A protein and the small-molecule ligand that binds it are described below.
Small molecule (SMILES): Cc1cn([C@H]2C[C@H](OP(=O)(O)O)[C@@H](COP(=O)(O)O)O2)c(=O)[nH]c1=O

Sequence of chain 1.A:
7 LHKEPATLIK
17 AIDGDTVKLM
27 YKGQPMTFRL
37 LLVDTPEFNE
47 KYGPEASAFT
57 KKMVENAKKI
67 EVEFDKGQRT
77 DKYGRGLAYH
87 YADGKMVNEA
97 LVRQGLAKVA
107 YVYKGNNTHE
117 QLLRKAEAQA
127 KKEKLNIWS

Binding-site contacts:
Ligand atom P1 contacts residue TYR79 of chain 1.A at 3.6 Å.
Ligand atom O5P contacts residue ASP40 of chain 1.A at 3.4 Å (salt-bridge).
Ligand atom C5' contacts residue TYR107 of chain 1.A at 3.5 Å (hydrophobic).
Ligand atom P2 contacts residue ARG81 of chain 1.A at 3.9 Å.
Ligand atom O2P contacts residue TYR79 of chain 1.A at 2.7 Å (h-bond).
Ligand atom C5M contacts residue ARG35 of chain 1.A at 3.6 Å.
Ligand atom O3' contacts residue LYS78 of chain 1.A at 3.3 Å (salt-bridge).
Ligand atom O2 contacts residue ASP77 of chain 1.A at 3.8 Å.
Ligand atom C5M contacts residue TYR107 of chain 1.A at 3.7 Å (hydrophobic).
Ligand atom O4P contacts residue ARG81 of chain 1.A at 2.8 Å (salt-bridge).
Ligand atom C2 contacts residue TYR109 of chain 1.A at 3.8 Å (hydrophobic).
Ligand atom P2 contacts residue ARG35 of chain 1.A at 3.6 Å.
Ligand atom C5 contacts residue TYR107 of chain 1.A at 4.0 Å (hydrophobic).
Ligand atom O4P contacts residue ARG35 of chain 1.A at 2.9 Å (salt-bridge).
Ligand atom C4 contacts residue LEU83 of chain 1.A at 3.7 Å (hydrophobic).
Ligand atom C4' contacts residue ARG81 of chain 1.A at 4.0 Å.
Ligand atom C6 contacts residue ARG81 of chain 1.A at 4.0 Å.
Ligand atom O5' contacts residue ARG35 of chain 1.A at 3.7 Å.
Ligand atom O5' contacts residue ARG81 of chain 1.A at 3.0 Å (salt-bridge).
Ligand atom C2' contacts residue TYR109 of chain 1.A at 3.4 Å (hydrophobic).
Ligand atom O5P contacts residue TYR107 of chain 1.A at 4.0 Å.
Ligand atom O5P contacts residue ARG35 of chain 1.A at 2.9 Å (salt-bridge).
Ligand atom C5' contacts residue ARG81 of chain 1.A at 4.1 Å.
Ligand atom C4 contacts residue TYR109 of chain 1.A at 3.6 Å (hydrophobic).
Ligand atom O4 contacts residue LEU83 of chain 1.A at 3.7 Å.
Ligand atom O1P contacts residue LYS78 of chain 1.A at 2.4 Å (salt-bridge).
Ligand atom O4 contacts residue LEU37 of chain 1.A at 3.9 Å.
Ligand atom C3' contacts residue TYR107 of chain 1.A at 3.9 Å (hydrophobic).
Ligand atom C1' contacts residue ARG81 of chain 1.A at 4.1 Å.
Ligand atom O5P contacts residue CA1 of chain 1.B at 3.2 Å.
Ligand atom C2' contacts residue TYR107 of chain 1.A at 3.8 Å (hydrophobic).
Ligand atom O4' contacts residue ARG81 of chain 1.A at 3.1 Å (salt-bridge).
Ligand atom N3 contacts residue TYR109 of chain 1.A at 3.4 Å.
Ligand atom O2 contacts residue TYR109 of chain 1.A at 3.9 Å.
Ligand atom C2 contacts residue ASP77 of chain 1.A at 3.9 Å.
Ligand atom P1 contacts residue LYS78 of chain 1.A at 3.6 Å.
Ligand atom C5 contacts residue LEU83 of chain 1.A at 4.1 Å (hydrophobic).
Ligand atom O4 contacts residue TYR109 of chain 1.A at 3.8 Å.
Ligand atom N3 contacts residue LEU83 of chain 1.A at 3.9 Å.
Ligand atom O1P contacts residue TYR79 of chain 1.A at 3.3 Å (h-bond).